Binding-site contacts:
Ligand atom C8 contacts residue ASN922 of chain 1.B at 4.1 Å.
Ligand atom C1 contacts residue ASN714 of chain 1.B at 1.5 Å.
Ligand atom C7 contacts residue ASN714 of chain 1.B at 3.4 Å.
Ligand atom C7 contacts residue LEU919 of chain 1.B at 3.6 Å (hydrophobic).
Ligand atom O5 contacts residue ASN714 of chain 1.B at 2.3 Å (h-bond).
Ligand atom O7 contacts residue ASN714 of chain 1.B at 3.5 Å (h-bond).
Ligand atom C5 contacts residue ASN714 of chain 1.B at 3.7 Å.
Ligand atom C3 contacts residue ASN714 of chain 1.B at 3.8 Å.
Ligand atom O6 contacts residue GLN923 of chain 1.B at 4.3 Å.
Ligand atom C2 contacts residue GLN1068 of chain 1.B at 3.9 Å.
Ligand atom O5 contacts residue GLN1068 of chain 1.B at 3.7 Å.
Ligand atom O7 contacts residue LEU919 of chain 1.B at 3.4 Å.
Ligand atom C1 contacts residue LEU919 of chain 1.B at 4.2 Å (hydrophobic).
Ligand atom O7 contacts residue GLN1068 of chain 1.B at 3.8 Å.
Ligand atom C2 contacts residue ASN714 of chain 1.B at 2.5 Å.
Ligand atom C1 contacts residue GLN1068 of chain 1.B at 3.6 Å.
Ligand atom C4 contacts residue ASN714 of chain 1.B at 4.2 Å.
Ligand atom C3 contacts residue LEU919 of chain 1.B at 4.5 Å (hydrophobic).
Ligand atom C8 contacts residue LEU919 of chain 1.B at 3.7 Å (hydrophobic).
Ligand atom N2 contacts residue ASN714 of chain 1.B at 3.0 Å (h-bond).
Ligand atom C5 contacts residue LEU919 of chain 1.B at 4.1 Å (hydrophobic).
Ligand atom O4 contacts residue LEU919 of chain 1.B at 4.1 Å.

Sequence of chain 1.B:
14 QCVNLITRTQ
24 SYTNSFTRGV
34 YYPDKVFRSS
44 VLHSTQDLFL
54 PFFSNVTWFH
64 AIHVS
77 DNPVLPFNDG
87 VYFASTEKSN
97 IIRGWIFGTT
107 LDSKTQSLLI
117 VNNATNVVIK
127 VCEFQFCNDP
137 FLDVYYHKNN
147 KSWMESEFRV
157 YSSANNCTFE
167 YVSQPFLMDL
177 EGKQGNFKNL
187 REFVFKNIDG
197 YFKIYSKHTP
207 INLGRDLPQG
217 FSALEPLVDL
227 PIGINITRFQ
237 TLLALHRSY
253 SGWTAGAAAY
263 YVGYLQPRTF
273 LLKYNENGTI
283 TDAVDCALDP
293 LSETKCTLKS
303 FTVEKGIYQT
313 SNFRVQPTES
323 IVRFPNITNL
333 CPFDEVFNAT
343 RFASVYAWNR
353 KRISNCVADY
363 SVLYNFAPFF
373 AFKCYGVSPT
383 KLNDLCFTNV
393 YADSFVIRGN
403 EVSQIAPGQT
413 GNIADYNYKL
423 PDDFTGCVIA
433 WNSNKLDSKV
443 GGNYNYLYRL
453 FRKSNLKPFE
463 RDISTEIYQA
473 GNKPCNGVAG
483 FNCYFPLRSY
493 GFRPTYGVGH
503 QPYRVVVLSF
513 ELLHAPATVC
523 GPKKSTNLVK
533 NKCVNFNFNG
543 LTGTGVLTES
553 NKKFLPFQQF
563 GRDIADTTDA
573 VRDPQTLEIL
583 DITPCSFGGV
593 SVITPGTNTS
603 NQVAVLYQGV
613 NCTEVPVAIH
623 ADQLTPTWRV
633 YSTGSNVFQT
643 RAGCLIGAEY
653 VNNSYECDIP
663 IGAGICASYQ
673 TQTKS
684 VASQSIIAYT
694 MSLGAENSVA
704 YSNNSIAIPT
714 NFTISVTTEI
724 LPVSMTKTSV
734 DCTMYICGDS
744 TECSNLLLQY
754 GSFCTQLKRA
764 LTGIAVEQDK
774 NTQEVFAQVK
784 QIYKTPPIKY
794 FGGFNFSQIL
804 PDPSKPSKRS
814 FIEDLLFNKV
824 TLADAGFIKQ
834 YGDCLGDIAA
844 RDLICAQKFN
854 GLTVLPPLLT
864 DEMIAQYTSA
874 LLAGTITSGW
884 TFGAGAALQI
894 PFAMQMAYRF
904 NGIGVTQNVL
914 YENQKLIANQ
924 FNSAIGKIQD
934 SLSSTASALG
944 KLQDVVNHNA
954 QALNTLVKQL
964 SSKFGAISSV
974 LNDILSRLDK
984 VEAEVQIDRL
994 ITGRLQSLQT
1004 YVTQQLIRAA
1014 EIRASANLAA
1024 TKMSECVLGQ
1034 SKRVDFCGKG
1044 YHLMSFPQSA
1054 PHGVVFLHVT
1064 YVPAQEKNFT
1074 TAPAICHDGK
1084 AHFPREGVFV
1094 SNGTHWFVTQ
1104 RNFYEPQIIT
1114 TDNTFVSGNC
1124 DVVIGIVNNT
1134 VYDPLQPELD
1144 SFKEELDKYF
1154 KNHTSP

A small-molecule ligand and the protein it binds are described below.
Small molecule (SMILES): CC(=O)N[C@H]1[C@H](O[C@H]2[C@H](O)[C@@H](NC(C)=O)CO[C@@H]2CO)O[C@H](CO)[C@@H](O[C@H]2O[C@H](CO)[C@@H](O)[C@H](O)[C@@H]2O)[C@@H]1O